Sequence of chain 1.C:
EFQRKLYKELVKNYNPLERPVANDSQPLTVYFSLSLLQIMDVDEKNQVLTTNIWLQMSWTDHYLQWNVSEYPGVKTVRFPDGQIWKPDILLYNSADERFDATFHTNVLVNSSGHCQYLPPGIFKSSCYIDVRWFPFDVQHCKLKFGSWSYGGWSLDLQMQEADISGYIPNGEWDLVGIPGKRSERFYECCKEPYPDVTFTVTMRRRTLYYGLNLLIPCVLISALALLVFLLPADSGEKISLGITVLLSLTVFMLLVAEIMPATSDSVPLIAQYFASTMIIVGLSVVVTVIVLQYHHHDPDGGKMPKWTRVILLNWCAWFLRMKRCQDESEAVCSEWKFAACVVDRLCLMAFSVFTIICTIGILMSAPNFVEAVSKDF

Sequence of chain 1.D:
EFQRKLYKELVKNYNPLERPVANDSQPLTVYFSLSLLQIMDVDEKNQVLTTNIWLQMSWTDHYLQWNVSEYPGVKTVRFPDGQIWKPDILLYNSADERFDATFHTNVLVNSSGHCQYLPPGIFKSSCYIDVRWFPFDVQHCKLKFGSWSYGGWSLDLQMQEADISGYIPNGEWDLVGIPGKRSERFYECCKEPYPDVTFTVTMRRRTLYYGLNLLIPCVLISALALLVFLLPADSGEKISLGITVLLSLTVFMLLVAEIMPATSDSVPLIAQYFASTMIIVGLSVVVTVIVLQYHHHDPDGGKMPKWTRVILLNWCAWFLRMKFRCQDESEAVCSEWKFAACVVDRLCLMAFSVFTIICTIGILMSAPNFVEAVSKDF

Binding-site contacts:
Ligand atom C16 contacts residue ALA275 of chain 1.C at 3.0 Å (hydrophobic).
Ligand atom C14 contacts residue ALA271 of chain 1.C at 3.8 Å (hydrophobic).
Ligand atom C08 contacts residue ASN213 of chain 1.D at 3.9 Å.
Ligand atom C07 contacts residue MET253 of chain 1.C at 3.8 Å (hydrophobic).
Ligand atom CL1 contacts residue ILE221 of chain 1.D at 4.0 Å.
Ligand atom C14 contacts residue ALA275 of chain 1.C at 3.4 Å (hydrophobic).
Ligand atom C01 contacts residue PHE252 of chain 1.D at 3.2 Å (hydrophobic).
Ligand atom C03 contacts residue PHE252 of chain 1.D at 3.1 Å (hydrophobic).
Ligand atom N12 contacts residue LEU212 of chain 1.D at 3.6 Å (h-bond).
Ligand atom C13 contacts residue ALA271 of chain 1.C at 3.9 Å (hydrophobic).
Ligand atom N09 contacts residue LEU212 of chain 1.D at 3.8 Å.
Ligand atom CL1 contacts residue MET278 of chain 1.C at 3.7 Å.
Ligand atom O06 contacts residue ASN213 of chain 1.D at 3.0 Å (h-bond).
Ligand atom N12 contacts residue ASN213 of chain 1.D at 3.3 Å (h-bond).
Ligand atom C05 contacts residue ASN213 of chain 1.D at 3.7 Å.
Ligand atom C04 contacts residue PHE252 of chain 1.D at 3.6 Å (hydrophobic).
Ligand atom N09 contacts residue MET253 of chain 1.C at 3.2 Å.
Ligand atom CL1 contacts residue PHE252 of chain 1.D at 3.8 Å.
Ligand atom O06 contacts residue MET253 of chain 1.C at 3.0 Å.
Ligand atom O11 contacts residue LEU212 of chain 1.D at 3.2 Å (h-bond).
Ligand atom O17 contacts residue ALA271 of chain 1.C at 3.2 Å.
Ligand atom C08 contacts residue MET253 of chain 1.C at 3.1 Å (hydrophobic).
Ligand atom CL1 contacts residue THR250 of chain 1.C at 3.8 Å.
Ligand atom C15 contacts residue ALA271 of chain 1.C at 3.5 Å (hydrophobic).
Ligand atom C16 contacts residue ALA271 of chain 1.C at 3.6 Å (hydrophobic).
Ligand atom C15 contacts residue ALA275 of chain 1.C at 3.4 Å (hydrophobic).
Ligand atom O17 contacts residue VAL267 of chain 1.C at 3.5 Å.
Ligand atom C01 contacts residue THR250 of chain 1.C at 3.9 Å.
Ligand atom N18 contacts residue ALA271 of chain 1.C at 3.2 Å.
Ligand atom C01 contacts residue VAL251 of chain 1.D at 3.8 Å (hydrophobic).
Ligand atom O02 contacts residue THR250 of chain 1.C at 3.6 Å.
Ligand atom N09 contacts residue ASN213 of chain 1.D at 3.0 Å (h-bond).
Ligand atom C10 contacts residue ASN213 of chain 1.D at 3.6 Å.
Ligand atom C19 contacts residue MET253 of chain 1.C at 3.9 Å (hydrophobic).
Ligand atom C05 contacts residue MET253 of chain 1.C at 3.1 Å (hydrophobic).
Ligand atom C20 contacts residue PHE252 of chain 1.D at 3.6 Å (hydrophobic).
Ligand atom C07 contacts residue ASN213 of chain 1.D at 3.5 Å.
Ligand atom O02 contacts residue PHE252 of chain 1.D at 2.8 Å.
Ligand atom C10 contacts residue LEU212 of chain 1.D at 3.3 Å (hydrophobic).
Ligand atom C04 contacts residue MET253 of chain 1.C at 3.9 Å (hydrophobic).

This small molecule binds to this protein.
Small molecule (SMILES): COc1cc(OC)c(NC(=O)Nc2cc(C)on2)cc1Cl